Sequence of chain 1.A:
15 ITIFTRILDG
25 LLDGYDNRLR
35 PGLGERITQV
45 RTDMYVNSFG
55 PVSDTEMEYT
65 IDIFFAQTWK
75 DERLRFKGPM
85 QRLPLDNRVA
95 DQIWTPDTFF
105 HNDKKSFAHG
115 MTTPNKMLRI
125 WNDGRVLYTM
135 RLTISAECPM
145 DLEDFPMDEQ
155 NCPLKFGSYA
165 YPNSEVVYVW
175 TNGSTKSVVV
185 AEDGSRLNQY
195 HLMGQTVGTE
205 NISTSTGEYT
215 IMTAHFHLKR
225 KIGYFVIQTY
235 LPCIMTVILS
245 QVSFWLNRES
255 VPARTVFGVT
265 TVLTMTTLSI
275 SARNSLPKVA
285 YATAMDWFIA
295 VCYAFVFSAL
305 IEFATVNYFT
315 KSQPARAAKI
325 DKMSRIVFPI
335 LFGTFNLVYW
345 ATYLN

Binding-site contacts:
Ligand atom C15 contacts residue TYR163 of chain 1.B at 3.5 Å (hydrophobic).
Ligand atom C06 contacts residue THR133 of chain 1.A at 3.9 Å.
Ligand atom C10 contacts residue THR208 of chain 1.B at 3.7 Å.
Ligand atom C01 contacts residue ASP47 of chain 1.A at 3.4 Å.
Ligand atom C04 contacts residue THR133 of chain 1.A at 3.6 Å.
Ligand atom F21 contacts residue TYR213 of chain 1.B at 3.4 Å.
Ligand atom C15 contacts residue PHE68 of chain 1.A at 3.5 Å (hydrophobic).
Ligand atom N16 contacts residue TYR163 of chain 1.B at 3.5 Å (h-bond).
Ligand atom O05 contacts residue THR133 of chain 1.A at 2.8 Å (h-bond).
Ligand atom C07 contacts residue THR210 of chain 1.B at 3.5 Å.
Ligand atom C01 contacts residue TYR49 of chain 1.A at 3.6 Å (hydrophobic).
Ligand atom C06 contacts residue THR210 of chain 1.B at 3.9 Å.
Ligand atom C04 contacts residue THR210 of chain 1.B at 3.8 Å.
Ligand atom C19 contacts residue TYR213 of chain 1.B at 3.6 Å (hydrophobic).
Ligand atom C18 contacts residue TYR213 of chain 1.B at 3.4 Å (hydrophobic).
Ligand atom C19 contacts residue PHE103 of chain 1.B at 3.9 Å (hydrophobic).
Ligand atom C18 contacts residue SER162 of chain 1.B at 3.3 Å.
Ligand atom O03 contacts residue SER209 of chain 1.B at 3.5 Å (h-bond).
Ligand atom N16 contacts residue THR133 of chain 1.A at 3.2 Å (h-bond).
Ligand atom C02 contacts residue ASP47 of chain 1.A at 3.8 Å.
Ligand atom C18 contacts residue PHE103 of chain 1.B at 3.8 Å (hydrophobic).
Ligand atom C19 contacts residue SER162 of chain 1.B at 3.9 Å.
Ligand atom N16 contacts residue PHE68 of chain 1.A at 3.8 Å.
Ligand atom C06 contacts residue PHE68 of chain 1.A at 3.8 Å (hydrophobic).
Ligand atom C08 contacts residue THR208 of chain 1.B at 3.6 Å.
Ligand atom C08 contacts residue THR210 of chain 1.B at 3.4 Å.
Ligand atom C18 contacts residue TYR163 of chain 1.B at 3.4 Å (hydrophobic).
Ligand atom O11 contacts residue PHE68 of chain 1.A at 3.8 Å.
Ligand atom C02 contacts residue SER209 of chain 1.B at 3.6 Å.
Ligand atom C01 contacts residue SER209 of chain 1.B at 3.1 Å.
Ligand atom C02 contacts residue TYR49 of chain 1.A at 3.9 Å (hydrophobic).
Ligand atom C22 contacts residue TYR49 of chain 1.A at 3.5 Å (hydrophobic).
Ligand atom C20 contacts residue HIS105 of chain 1.B at 3.7 Å.
Ligand atom C17 contacts residue TYR163 of chain 1.B at 3.0 Å (hydrophobic).
Ligand atom F21 contacts residue SER162 of chain 1.B at 3.5 Å.
Ligand atom N09 contacts residue THR208 of chain 1.B at 3.6 Å.
Ligand atom N14 contacts residue THR210 of chain 1.B at 3.8 Å.
Ligand atom O05 contacts residue ALA70 of chain 1.A at 3.1 Å.
Ligand atom O11 contacts residue HIS105 of chain 1.B at 3.0 Å (h-bond).
Ligand atom C17 contacts residue TYR213 of chain 1.B at 3.6 Å (hydrophobic).

This protein binds this small molecule.
Small molecule (SMILES): CCOC(=O)c1ncn2c1CN(C)C(=O)c1cc(F)ccc1-2

Sequence of chain 1.B:
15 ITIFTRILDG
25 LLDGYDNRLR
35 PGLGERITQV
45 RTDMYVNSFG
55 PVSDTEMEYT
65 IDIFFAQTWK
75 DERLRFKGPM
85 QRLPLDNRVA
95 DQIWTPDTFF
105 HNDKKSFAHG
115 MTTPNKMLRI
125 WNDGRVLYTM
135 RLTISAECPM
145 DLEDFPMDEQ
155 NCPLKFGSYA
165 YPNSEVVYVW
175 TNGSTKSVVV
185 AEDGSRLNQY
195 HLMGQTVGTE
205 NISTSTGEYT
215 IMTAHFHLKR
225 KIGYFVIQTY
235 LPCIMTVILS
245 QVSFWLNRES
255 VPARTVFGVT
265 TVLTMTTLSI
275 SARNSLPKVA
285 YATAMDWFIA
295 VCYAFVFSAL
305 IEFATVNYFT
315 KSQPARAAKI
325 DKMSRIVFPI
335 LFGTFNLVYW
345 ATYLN